Binding-site contacts:
Ligand atom O30 contacts residue HIS75 of chain 1.A at 2.3 Å (h-bond).
Ligand atom O28 contacts residue MG1 of chain 1.C at 3.8 Å.
Ligand atom C29 contacts residue HIS75 of chain 1.A at 3.3 Å.
Ligand atom C12 contacts residue HIS75 of chain 1.A at 3.8 Å.
Ligand atom O24 contacts residue SER78 of chain 1.A at 3.9 Å.
Ligand atom C29 contacts residue ARG16 of chain 1.A at 3.6 Å.
Ligand atom P25 contacts residue LYS81 of chain 1.A at 3.8 Å.
Ligand atom O27 contacts residue ASP132 of chain 1.A at 2.9 Å (salt-bridge).
Ligand atom O18 contacts residue LEU158 of chain 1.A at 3.9 Å.
Ligand atom O27 contacts residue MG1 of chain 1.C at 2.2 Å.
Ligand atom C09 contacts residue TRP17 of chain 1.A at 3.8 Å (hydrophobic).
Ligand atom O30 contacts residue TRP17 of chain 1.A at 3.0 Å (h-bond).
Ligand atom O20 contacts residue SER78 of chain 1.A at 2.9 Å (h-bond).
Ligand atom O19 contacts residue ASP132 of chain 1.A at 3.1 Å (salt-bridge).
Ligand atom P21 contacts residue MG1 of chain 1.C at 3.1 Å.
Ligand atom O28 contacts residue LYS81 of chain 1.A at 3.8 Å.
Ligand atom C03 contacts residue TRP17 of chain 1.A at 3.5 Å (hydrophobic).
Ligand atom P21 contacts residue SER78 of chain 1.A at 3.3 Å.
Ligand atom C12 contacts residue TRP17 of chain 1.A at 3.9 Å (hydrophobic).
Ligand atom O19 contacts residue MG1 of chain 1.C at 2.1 Å.
Ligand atom N10 contacts residue TRP17 of chain 1.A at 3.5 Å.
Ligand atom P25 contacts residue MG1 of chain 1.C at 3.2 Å.
Ligand atom O14 contacts residue SER78 of chain 1.A at 2.9 Å (h-bond).
Ligand atom O14 contacts residue ILE77 of chain 1.A at 3.5 Å.
Ligand atom P17 contacts residue MG1 of chain 1.C at 3.4 Å.
Ligand atom C29 contacts residue TRP17 of chain 1.A at 3.3 Å (hydrophobic).
Ligand atom O23 contacts residue SER78 of chain 1.A at 2.8 Å (h-bond).
Ligand atom O20 contacts residue MG1 of chain 1.C at 3.6 Å.
Ligand atom N02 contacts residue TRP17 of chain 1.A at 3.9 Å.
Ligand atom O24 contacts residue MG1 of chain 1.C at 3.5 Å.
Ligand atom N06 contacts residue ILE154 of chain 1.A at 3.9 Å.
Ligand atom C13 contacts residue HIS75 of chain 1.A at 3.2 Å.
Ligand atom C04 contacts residue TRP17 of chain 1.A at 3.8 Å (hydrophobic).
Ligand atom N07 contacts residue ILE154 of chain 1.A at 3.7 Å.
Ligand atom C11 contacts residue ILE77 of chain 1.A at 3.9 Å (hydrophobic).
Ligand atom O30 contacts residue ILE77 of chain 1.A at 3.7 Å.
Ligand atom O26 contacts residue LYS81 of chain 1.A at 2.6 Å (salt-bridge).
Ligand atom O22 contacts residue MG1 of chain 1.C at 2.1 Å.
Ligand atom O23 contacts residue LYS82 of chain 1.A at 3.7 Å.
Ligand atom C11 contacts residue SER78 of chain 1.A at 3.8 Å.

A small-molecule ligand and the protein it binds are described below.
Small molecule (SMILES): Nc1ncnc2c1ncn2[C@@H]1O[C@H](COP(=O)(O)OP(=O)(O)OP(=O)(O)O)[C@H]1CO

Sequence of chain 1.A:
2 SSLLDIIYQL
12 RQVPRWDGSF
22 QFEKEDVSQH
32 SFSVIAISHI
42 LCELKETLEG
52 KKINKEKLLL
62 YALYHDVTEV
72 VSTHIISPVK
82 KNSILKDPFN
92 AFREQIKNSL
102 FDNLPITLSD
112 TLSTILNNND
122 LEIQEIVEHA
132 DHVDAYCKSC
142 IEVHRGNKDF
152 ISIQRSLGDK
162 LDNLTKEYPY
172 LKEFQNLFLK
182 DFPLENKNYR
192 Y